Sequence of chain 1.A:
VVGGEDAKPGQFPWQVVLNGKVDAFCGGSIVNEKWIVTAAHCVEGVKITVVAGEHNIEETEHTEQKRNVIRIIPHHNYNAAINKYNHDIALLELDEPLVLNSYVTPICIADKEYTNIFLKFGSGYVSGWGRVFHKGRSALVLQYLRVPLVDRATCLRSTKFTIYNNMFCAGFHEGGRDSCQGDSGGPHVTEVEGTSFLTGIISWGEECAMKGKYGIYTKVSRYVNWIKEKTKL

Binding-site contacts:
Ligand atom N1 contacts residue GLN182 of chain 1.A at 3.6 Å (h-bond).
Ligand atom C contacts residue HIS41 of chain 1.A at 3.5 Å.
Ligand atom N4 contacts residue ASP179 of chain 1.A at 3.1 Å (salt-bridge).
Ligand atom C5 contacts residue HIS41 of chain 1.A at 3.7 Å.
Ligand atom N contacts residue CIT1 of chain 1.H at 3.7 Å.
Ligand atom C15 contacts residue GLU208 of chain 1.A at 3.6 Å.
Ligand atom N1 contacts residue TYR86 of chain 1.A at 3.7 Å.
Ligand atom N contacts residue GLN182 of chain 1.A at 3.6 Å.
Ligand atom C8 contacts residue HIS41 of chain 1.A at 3.3 Å.
Ligand atom O contacts residue HIS41 of chain 1.A at 2.6 Å (h-bond).
Ligand atom N3 contacts residue ASP179 of chain 1.A at 3.3 Å (salt-bridge).
Ligand atom N4 contacts residue SER180 of chain 1.A at 3.4 Å (h-bond).
Ligand atom C12 contacts residue SER185 of chain 1.A at 3.2 Å.
Ligand atom O contacts residue SER185 of chain 1.A at 3.0 Å (h-bond).
Ligand atom C12 contacts residue TRP205 of chain 1.A at 3.7 Å (hydrophobic).
Ligand atom C14 contacts residue TRP205 of chain 1.A at 3.6 Å (hydrophobic).
Ligand atom C17 contacts residue TRP205 of chain 1.A at 3.7 Å (hydrophobic).
Ligand atom N2 contacts residue SER185 of chain 1.A at 3.2 Å (h-bond).
Ligand atom C12 contacts residue CYS181 of chain 1.A at 3.5 Å (hydrophobic).
Ligand atom C17 contacts residue SER180 of chain 1.A at 3.3 Å.
Ligand atom C10 contacts residue TYR86 of chain 1.A at 3.6 Å (hydrophobic).
Ligand atom C12 contacts residue SER204 of chain 1.A at 3.6 Å.
Ligand atom C8 contacts residue GLN182 of chain 1.A at 3.7 Å.
Ligand atom N4 contacts residue GLU208 of chain 1.A at 2.9 Å (salt-bridge).
Ligand atom C6 contacts residue LYS85 of chain 1.A at 3.7 Å.
Ligand atom C16 contacts residue GLY206 of chain 1.A at 3.7 Å.
Ligand atom N3 contacts residue TRP205 of chain 1.A at 3.5 Å (h-bond).
Ligand atom C1 contacts residue HIS41 of chain 1.A at 3.6 Å.
Ligand atom C5 contacts residue LYS85 of chain 1.A at 3.6 Å.
Ligand atom C15 contacts residue GLY206 of chain 1.A at 3.3 Å.
Ligand atom C9 contacts residue GLN182 of chain 1.A at 3.6 Å.
Ligand atom N3 contacts residue SER180 of chain 1.A at 3.0 Å (h-bond).
Ligand atom C14 contacts residue GLY206 of chain 1.A at 3.6 Å.
Ligand atom N3 contacts residue GLY216 of chain 1.A at 3.5 Å.
Ligand atom C4 contacts residue HIS41 of chain 1.A at 3.7 Å.
Ligand atom C11 contacts residue SER185 of chain 1.A at 3.7 Å.
Ligand atom N4 contacts residue CYS209 of chain 1.A at 3.7 Å.
Ligand atom C10 contacts residue GLN182 of chain 1.A at 3.4 Å.
Ligand atom C13 contacts residue CYS181 of chain 1.A at 3.6 Å (hydrophobic).
Ligand atom C6 contacts residue HIS41 of chain 1.A at 3.7 Å.

The protein below binds the small molecule below.
Small molecule (SMILES): [H]/N=C(/N)c1ccc(Nc2ncnc(-c3ccc(C)cc3)c2O)cc1